Sequence of chain 2.Z:
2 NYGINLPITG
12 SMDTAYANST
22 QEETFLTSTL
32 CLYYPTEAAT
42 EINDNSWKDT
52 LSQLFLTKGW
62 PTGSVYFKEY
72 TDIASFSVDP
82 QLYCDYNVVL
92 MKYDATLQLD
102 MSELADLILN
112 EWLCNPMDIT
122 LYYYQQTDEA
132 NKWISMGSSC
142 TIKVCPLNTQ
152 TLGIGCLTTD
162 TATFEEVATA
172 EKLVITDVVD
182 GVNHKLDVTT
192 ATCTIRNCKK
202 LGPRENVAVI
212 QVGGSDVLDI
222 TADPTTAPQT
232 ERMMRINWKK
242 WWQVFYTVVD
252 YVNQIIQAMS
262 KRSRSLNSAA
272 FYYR

Binding-site contacts:
Ligand atom N2 contacts residue ASN19 of chain 2.Z at 4.0 Å.
Ligand atom O5 contacts residue ASN19 of chain 2.Z at 2.2 Å (h-bond).
Ligand atom C6 contacts residue ASN19 of chain 2.Z at 4.1 Å.
Ligand atom O6 contacts residue ASN19 of chain 2.Z at 4.5 Å.
Ligand atom C3 contacts residue ASN19 of chain 2.Z at 4.4 Å.
Ligand atom O7 contacts residue ASN19 of chain 2.Z at 4.5 Å.
Ligand atom C1 contacts residue ASN19 of chain 2.Z at 1.9 Å.
Ligand atom C5 contacts residue ASN19 of chain 2.Z at 3.4 Å.
Ligand atom C2 contacts residue ASN19 of chain 2.Z at 3.4 Å.

The small molecule below binds the protein below.
Small molecule (SMILES): CC(=O)N[C@H]1[C@H](O[C@H]2[C@H](O)[C@@H](NC(C)=O)CO[C@@H]2CO)O[C@H](CO)[C@@H](O)[C@@H]1O